Binding-site contacts:
Ligand atom C5 contacts residue GLY120 of chain 1.B at 3.5 Å.
Ligand atom C2 contacts residue GLY120 of chain 1.B at 4.4 Å.
Ligand atom C5 contacts residue GLU201 of chain 1.B at 3.0 Å.
Ligand atom O1 contacts residue GLY121 of chain 1.B at 2.8 Å (h-bond).
Ligand atom O2 contacts residue GLY121 of chain 1.B at 3.8 Å.
Ligand atom O1 contacts residue ALA203 of chain 1.B at 2.8 Å (h-bond).
Ligand atom C1 contacts residue SER202 of chain 1.B at 2.8 Å.
Ligand atom C4 contacts residue HIS446 of chain 1.B at 4.2 Å.
Ligand atom C4 contacts residue GLU201 of chain 1.B at 4.0 Å.
Ligand atom C2 contacts residue HIS446 of chain 1.B at 3.3 Å.
Ligand atom C2 contacts residue SER202 of chain 1.B at 3.6 Å.
Ligand atom O2 contacts residue GLY120 of chain 1.B at 3.3 Å (h-bond).
Ligand atom P contacts residue SER202 of chain 1.B at 1.6 Å.
Ligand atom C6 contacts residue GLY120 of chain 1.B at 3.9 Å.
Ligand atom O1 contacts residue GLY120 of chain 1.B at 3.0 Å (h-bond).
Ligand atom C6 contacts residue TRP85 of chain 1.B at 4.1 Å (hydrophobic).
Ligand atom C1 contacts residue GLY121 of chain 1.B at 4.0 Å.
Ligand atom C1 contacts residue PHE296 of chain 1.B at 3.6 Å (hydrophobic).
Ligand atom O1 contacts residue SER202 of chain 1.B at 2.3 Å (h-bond).
Ligand atom C3 contacts residue TYR336 of chain 1.B at 3.8 Å (hydrophobic).
Ligand atom C1 contacts residue PHE337 of chain 1.B at 3.9 Å (hydrophobic).
Ligand atom P contacts residue ALA203 of chain 1.B at 3.7 Å.
Ligand atom C3 contacts residue PHE337 of chain 1.B at 4.0 Å (hydrophobic).
Ligand atom P contacts residue GLY121 of chain 1.B at 3.7 Å.
Ligand atom O2 contacts residue GLY119 of chain 1.B at 4.3 Å.
Ligand atom O1 contacts residue GLY119 of chain 1.B at 4.0 Å.
Ligand atom C7 contacts residue GLU201 of chain 1.B at 4.0 Å.
Ligand atom C7 contacts residue HIS446 of chain 1.B at 3.9 Å.
Ligand atom P contacts residue HIS446 of chain 1.B at 3.4 Å.
Ligand atom P contacts residue GLY120 of chain 1.B at 3.9 Å.
Ligand atom C7 contacts residue GLY447 of chain 1.B at 4.2 Å.
Ligand atom C1 contacts residue HIS446 of chain 1.B at 4.0 Å.
Ligand atom O2 contacts residue SER202 of chain 1.B at 2.9 Å (h-bond).
Ligand atom C5 contacts residue SER202 of chain 1.B at 3.9 Å.
Ligand atom O2 contacts residue HIS446 of chain 1.B at 3.7 Å.
Ligand atom C7 contacts residue TRP85 of chain 1.B at 3.8 Å (hydrophobic).
Ligand atom C5 contacts residue GLY119 of chain 1.B at 3.6 Å.
Ligand atom C1 contacts residue PHE294 of chain 1.B at 3.7 Å (hydrophobic).
Ligand atom C4 contacts residue GLY120 of chain 1.B at 4.3 Å.
Ligand atom C3 contacts residue HIS446 of chain 1.B at 3.7 Å.

This protein binds this small molecule.
Small molecule (SMILES): C[C@@H](O[PH](C)=O)C(C)(C)C

Sequence of chain 1.B:
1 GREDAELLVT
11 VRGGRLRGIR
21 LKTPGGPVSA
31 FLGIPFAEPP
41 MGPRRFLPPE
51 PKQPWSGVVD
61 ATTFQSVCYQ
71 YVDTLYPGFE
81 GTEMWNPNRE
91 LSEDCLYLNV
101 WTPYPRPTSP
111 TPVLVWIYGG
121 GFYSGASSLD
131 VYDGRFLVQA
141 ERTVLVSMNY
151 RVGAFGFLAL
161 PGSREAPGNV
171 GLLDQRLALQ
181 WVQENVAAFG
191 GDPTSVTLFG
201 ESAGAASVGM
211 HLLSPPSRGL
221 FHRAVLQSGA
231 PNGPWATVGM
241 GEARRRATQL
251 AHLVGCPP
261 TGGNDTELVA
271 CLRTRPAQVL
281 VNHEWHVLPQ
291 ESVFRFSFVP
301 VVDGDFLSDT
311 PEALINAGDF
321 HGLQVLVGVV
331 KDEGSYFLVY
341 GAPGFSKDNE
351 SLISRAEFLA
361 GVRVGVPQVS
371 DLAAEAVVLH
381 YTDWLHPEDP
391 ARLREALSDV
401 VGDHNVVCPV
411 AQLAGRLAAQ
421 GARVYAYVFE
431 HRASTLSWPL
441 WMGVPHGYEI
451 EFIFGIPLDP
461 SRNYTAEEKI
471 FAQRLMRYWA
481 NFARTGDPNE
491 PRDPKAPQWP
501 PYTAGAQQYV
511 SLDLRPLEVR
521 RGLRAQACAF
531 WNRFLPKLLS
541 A